Binding-site contacts:
Ligand atom C7 contacts residue LEU51 of chain 1.B at 3.6 Å (hydrophobic).
Ligand atom C1 contacts residue GLY251 of chain 1.B at 4.2 Å.
Ligand atom C13 contacts residue SER56 of chain 1.B at 3.7 Å.
Ligand atom C3 contacts residue ASP53 of chain 1.B at 3.9 Å.
Ligand atom O1 contacts residue TYR92 of chain 1.B at 3.2 Å.
Ligand atom N2 contacts residue ASP53 of chain 1.B at 2.7 Å (salt-bridge).
Ligand atom C9 contacts residue PHE129 of chain 1.B at 3.8 Å (hydrophobic).
Ligand atom C19 contacts residue THR252 of chain 1.B at 3.4 Å.
Ligand atom C15 contacts residue ILE147 of chain 1.B at 3.8 Å (hydrophobic).
Ligand atom C17 contacts residue VAL90 of chain 1.B at 3.7 Å (hydrophobic).
Ligand atom C8 contacts residue LEU51 of chain 1.B at 3.6 Å (hydrophobic).
Ligand atom C16 contacts residue ARG149 of chain 1.B at 3.4 Å.
Ligand atom N3 contacts residue ASP53 of chain 1.B at 2.8 Å (salt-bridge).
Ligand atom C1 contacts residue GLY55 of chain 1.B at 4.1 Å.
Ligand atom N2 contacts residue SER56 of chain 1.B at 3.9 Å.
Ligand atom C10 contacts residue TYR92 of chain 1.B at 3.8 Å (hydrophobic).
Ligand atom C16 contacts residue ILE147 of chain 1.B at 4.0 Å (hydrophobic).
Ligand atom N3 contacts residue GLY251 of chain 1.B at 3.6 Å.
Ligand atom C19 contacts residue ASP249 of chain 1.B at 3.5 Å.
Ligand atom C4 contacts residue SER56 of chain 1.B at 4.0 Å.
Ligand atom C6 contacts residue ASP53 of chain 1.B at 4.0 Å.
Ligand atom C9 contacts residue TYR92 of chain 1.B at 4.2 Å (hydrophobic).
Ligand atom N3 contacts residue GLY55 of chain 1.B at 3.8 Å.
Ligand atom C14 contacts residue GLY55 of chain 1.B at 3.4 Å.
Ligand atom C13 contacts residue GLY55 of chain 1.B at 3.9 Å.
Ligand atom C12 contacts residue SER56 of chain 1.B at 3.9 Å.
Ligand atom C6 contacts residue LEU51 of chain 1.B at 4.2 Å (hydrophobic).
Ligand atom C12 contacts residue GLY55 of chain 1.B at 3.7 Å.
Ligand atom C18 contacts residue VAL90 of chain 1.B at 3.8 Å (hydrophobic).
Ligand atom C6 contacts residue GLY251 of chain 1.B at 3.7 Å.
Ligand atom C17 contacts residue ARG149 of chain 1.B at 3.7 Å.
Ligand atom C14 contacts residue TYR219 of chain 1.B at 3.9 Å (hydrophobic).
Ligand atom C1 contacts residue ASP53 of chain 1.B at 3.5 Å.
Ligand atom C10 contacts residue PHE129 of chain 1.B at 3.7 Å (hydrophobic).
Ligand atom C8 contacts residue TRP136 of chain 1.B at 3.9 Å (hydrophobic).
Ligand atom C1 contacts residue ASP249 of chain 1.B at 3.8 Å.
Ligand atom N1 contacts residue ASP249 of chain 1.B at 4.1 Å.
Ligand atom C15 contacts residue TYR219 of chain 1.B at 3.8 Å (hydrophobic).
Ligand atom C7 contacts residue GLY251 of chain 1.B at 3.4 Å.
Ligand atom N3 contacts residue ASP249 of chain 1.B at 2.8 Å (salt-bridge).

Sequence of chain 1.B:
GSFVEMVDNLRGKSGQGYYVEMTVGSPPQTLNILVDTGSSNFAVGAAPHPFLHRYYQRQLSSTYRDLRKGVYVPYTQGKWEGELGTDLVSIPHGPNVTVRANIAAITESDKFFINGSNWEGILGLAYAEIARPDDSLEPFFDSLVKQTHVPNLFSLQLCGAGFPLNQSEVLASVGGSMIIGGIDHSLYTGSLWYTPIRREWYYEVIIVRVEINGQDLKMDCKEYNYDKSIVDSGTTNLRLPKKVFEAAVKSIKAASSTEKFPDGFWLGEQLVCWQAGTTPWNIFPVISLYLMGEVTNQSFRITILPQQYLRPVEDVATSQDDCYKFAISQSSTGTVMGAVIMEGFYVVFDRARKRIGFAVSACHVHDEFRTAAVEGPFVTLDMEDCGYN

This protein binds this small molecule.
Small molecule (SMILES): [H]/N=C1\N[C@](CCC2CCCCC2)(CC2CCCCC2)C(=O)N1C